Sequence of chain 1.A:
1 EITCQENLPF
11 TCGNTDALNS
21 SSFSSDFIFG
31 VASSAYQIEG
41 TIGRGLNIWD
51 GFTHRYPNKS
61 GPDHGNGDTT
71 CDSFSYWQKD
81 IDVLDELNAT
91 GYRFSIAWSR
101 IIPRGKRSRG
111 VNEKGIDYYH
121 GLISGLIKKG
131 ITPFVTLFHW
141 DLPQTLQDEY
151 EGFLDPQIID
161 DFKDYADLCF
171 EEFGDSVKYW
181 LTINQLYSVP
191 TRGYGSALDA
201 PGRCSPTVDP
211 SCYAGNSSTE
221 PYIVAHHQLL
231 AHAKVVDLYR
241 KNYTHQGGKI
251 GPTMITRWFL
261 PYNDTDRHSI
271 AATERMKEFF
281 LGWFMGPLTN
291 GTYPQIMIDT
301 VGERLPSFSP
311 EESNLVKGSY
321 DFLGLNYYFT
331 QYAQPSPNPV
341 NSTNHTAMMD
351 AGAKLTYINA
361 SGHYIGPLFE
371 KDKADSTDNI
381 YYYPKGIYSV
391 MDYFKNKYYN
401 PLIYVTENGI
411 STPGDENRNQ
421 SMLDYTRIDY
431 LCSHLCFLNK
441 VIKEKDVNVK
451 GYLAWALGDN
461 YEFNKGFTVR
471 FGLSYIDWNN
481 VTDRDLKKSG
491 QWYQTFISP

Binding-site contacts:
Ligand atom C8 contacts residue ASN290 of chain 1.A at 4.5 Å.
Ligand atom C7 contacts residue THR292 of chain 1.A at 4.2 Å.
Ligand atom O6 contacts residue GLN295 of chain 1.A at 3.0 Å (h-bond).
Ligand atom C6 contacts residue GLN295 of chain 1.A at 3.4 Å.
Ligand atom C1 contacts residue ASN290 of chain 1.A at 1.6 Å.
Ligand atom C3 contacts residue GLN295 of chain 1.A at 3.4 Å.
Ligand atom C6 contacts residue ILE298 of chain 1.A at 3.5 Å (hydrophobic).
Ligand atom O5 contacts residue THR292 of chain 1.A at 3.4 Å.
Ligand atom O7 contacts residue ASN290 of chain 1.A at 3.6 Å.
Ligand atom C6 contacts residue THR292 of chain 1.A at 4.1 Å.
Ligand atom N2 contacts residue THR292 of chain 1.A at 4.3 Å.
Ligand atom O7 contacts residue TYR293 of chain 1.A at 4.4 Å.
Ligand atom C6 contacts residue GLN295 of chain 1.A at 3.9 Å.
Ligand atom C2 contacts residue ASN290 of chain 1.A at 2.5 Å.
Ligand atom C7 contacts residue ASN290 of chain 1.A at 3.4 Å.
Ligand atom O6 contacts residue GLN295 of chain 1.A at 2.6 Å (h-bond).
Ligand atom O5 contacts residue ASN290 of chain 1.A at 2.4 Å (h-bond).
Ligand atom C5 contacts residue THR292 of chain 1.A at 4.4 Å.
Ligand atom C1 contacts residue THR292 of chain 1.A at 3.6 Å.
Ligand atom C2 contacts residue GLN295 of chain 1.A at 4.2 Å.
Ligand atom N2 contacts residue ASN290 of chain 1.A at 2.9 Å (h-bond).
Ligand atom O6 contacts residue ILE298 of chain 1.A at 3.8 Å.
Ligand atom C3 contacts residue ASN290 of chain 1.A at 3.9 Å.
Ligand atom O2 contacts residue GLN295 of chain 1.A at 3.7 Å.
Ligand atom C4 contacts residue ASN290 of chain 1.A at 4.2 Å.
Ligand atom O3 contacts residue GLN295 of chain 1.A at 2.8 Å (h-bond).
Ligand atom O7 contacts residue THR292 of chain 1.A at 3.5 Å (h-bond).
Ligand atom C5 contacts residue ASN290 of chain 1.A at 3.7 Å.
Ligand atom O6 contacts residue ILE298 of chain 1.A at 4.1 Å.
Ligand atom O4 contacts residue ILE298 of chain 1.A at 4.5 Å.
Ligand atom C2 contacts residue THR292 of chain 1.A at 3.6 Å.

The protein below binds the small molecule below.
Small molecule (SMILES): CC(=O)N[C@H]1[C@H](O[C@H]2[C@H](O[C@@H]3O[C@@H](C)[C@@H](O)[C@@H](O)[C@@H]3O)[C@@H](NC(C)=O)CO[C@@H]2CO)O[C@H](CO)[C@@H](O[C@@H]2O[C@H](CO[C@H]3O[C@H](CO)[C@@H](O)[C@H](O)[C@@H]3O)[C@@H](O)[C@H](O[C@H]3O[C@H](CO)[C@@H](O)[C@H](O)[C@@H]3O)[C@@H]2O[C@@H]2OC[C@@H](O)[C@H](O)[C@H]2O)[C@@H]1O